Sequence of chain 5.E:
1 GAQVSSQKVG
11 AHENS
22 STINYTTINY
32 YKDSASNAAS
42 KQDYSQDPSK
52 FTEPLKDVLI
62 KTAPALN

Binding-site contacts:
Ligand atom N contacts residue VAL4 of chain 5.E at 3.0 Å (h-bond).
Ligand atom CB contacts residue VAL4 of chain 5.E at 4.2 Å (hydrophobic).
Ligand atom CD contacts residue VAL4 of chain 5.E at 3.8 Å (hydrophobic).
Ligand atom C contacts residue VAL4 of chain 5.E at 4.5 Å (hydrophobic).
Ligand atom C contacts residue ALA2 of chain 5.E at 4.2 Å (hydrophobic).
Ligand atom C contacts residue ALA2 of chain 5.E at 3.6 Å (hydrophobic).
Ligand atom CG2 contacts residue GLN3 of chain 5.E at 3.9 Å.
Ligand atom O contacts residue GLN3 of chain 5.E at 3.0 Å (h-bond).
Ligand atom CG2 contacts residue SER5 of chain 5.E at 3.2 Å.
Ligand atom CB contacts residue ALA2 of chain 5.E at 4.0 Å (hydrophobic).
Ligand atom CA contacts residue VAL4 of chain 5.E at 4.0 Å (hydrophobic).
Ligand atom N contacts residue VAL4 of chain 5.E at 4.1 Å.
Ligand atom OE1 contacts residue VAL4 of chain 5.E at 3.3 Å (h-bond).
Ligand atom OG contacts residue GLN3 of chain 5.E at 3.3 Å (h-bond).
Ligand atom N contacts residue ALA2 of chain 5.E at 2.8 Å (h-bond).
Ligand atom CG1 contacts residue GLN3 of chain 5.E at 3.0 Å.
Ligand atom C contacts residue VAL4 of chain 5.E at 3.5 Å (hydrophobic).
Ligand atom CA contacts residue ALA2 of chain 5.E at 3.4 Å (hydrophobic).
Ligand atom CA contacts residue ALA2 of chain 5.E at 3.8 Å (hydrophobic).
Ligand atom O contacts residue VAL4 of chain 5.E at 4.4 Å.
Ligand atom CB contacts residue VAL4 of chain 5.E at 4.0 Å (hydrophobic).
Ligand atom O contacts residue VAL4 of chain 5.E at 4.2 Å.
Ligand atom C contacts residue GLN3 of chain 5.E at 3.8 Å.
Ligand atom CA contacts residue VAL4 of chain 5.E at 3.5 Å (hydrophobic).
Ligand atom CB contacts residue ALA2 of chain 5.E at 3.5 Å (hydrophobic).
Ligand atom N contacts residue GLN3 of chain 5.E at 4.5 Å.
Ligand atom OE2 contacts residue VAL4 of chain 5.E at 3.6 Å.
Ligand atom CG2 contacts residue VAL4 of chain 5.E at 3.4 Å (hydrophobic).
Ligand atom N contacts residue ALA2 of chain 5.E at 4.3 Å.
Ligand atom CA contacts residue GLN3 of chain 5.E at 4.3 Å.
Ligand atom CG2 contacts residue ALA2 of chain 5.E at 4.3 Å (hydrophobic).
Ligand atom CB contacts residue GLN3 of chain 5.E at 4.1 Å.
Ligand atom C contacts residue VAL4 of chain 5.E at 4.4 Å (hydrophobic).
Ligand atom CB contacts residue GLN3 of chain 5.E at 3.6 Å.

This small molecule binds to this protein.
Small molecule (SMILES): CC[C@H](C)[C@H](N)C(=O)N[C@@H](CO)C(=O)N[C@@H](CCC(=O)O)C(=O)N[C@H](C=O)C(C)C